The protein below binds the small molecule below.
Small molecule (SMILES): CC(C)CC(=O)N[C@@H](Cc1cnc[nH]1)C(=O)N1C=CC[C@H]1C(=O)N[C@@H](Cc1ccccc1)C(=O)N[C@@H](CC1=NC=NC1)C(=O)N[C@@H](CC1CCCCC1)[C@@H](O)CC(=O)N[C@@H](CC(C)C)C(N)=O

Binding-site contacts:
Ligand atom CD2 contacts residue LEU125 of chain 1.A at 3.2 Å (hydrophobic).
Ligand atom NE2 contacts residue ILE304 of chain 1.A at 2.7 Å.
Ligand atom CB contacts residue ASP81 of chain 1.A at 3.5 Å.
Ligand atom O contacts residue ASP81 of chain 1.A at 3.0 Å (salt-bridge).
Ligand atom CM contacts residue ASP219 of chain 1.A at 3.3 Å.
Ligand atom O contacts residue THR222 of chain 1.A at 3.1 Å.
Ligand atom O contacts residue TYR79 of chain 1.A at 3.3 Å.
Ligand atom CD2 contacts residue LEU13 of chain 1.A at 3.5 Å (hydrophobic).
Ligand atom CH contacts residue ASP219 of chain 1.A at 3.6 Å.
Ligand atom OH contacts residue GLY221 of chain 1.A at 3.5 Å.
Ligand atom CE2 contacts residue ALA16 of chain 1.A at 3.1 Å (hydrophobic).
Ligand atom CE1 contacts residue ILE300 of chain 1.A at 3.6 Å (hydrophobic).
Ligand atom CD2 contacts residue ASP33 of chain 1.A at 3.4 Å.
Ligand atom O contacts residue GLY80 of chain 1.A at 3.1 Å (h-bond).
Ligand atom N contacts residue THR223 of chain 1.A at 2.9 Å (h-bond).
Ligand atom NE2 contacts residue ILE300 of chain 1.A at 2.8 Å.
Ligand atom CE2 contacts residue ASP33 of chain 1.A at 3.0 Å.
Ligand atom CD2 contacts residue SER78 of chain 1.A at 3.0 Å.
Ligand atom ND1 contacts residue THR222 of chain 1.A at 2.8 Å (h-bond).
Ligand atom N contacts residue ASP15 of chain 1.A at 3.6 Å (salt-bridge).
Ligand atom CZ contacts residue ASP119 of chain 1.A at 3.0 Å.
Ligand atom CH contacts residue ASP35 of chain 1.A at 3.3 Å.
Ligand atom N contacts residue ASP81 of chain 1.A at 3.3 Å (salt-bridge).
Ligand atom CE1 contacts residue ASP81 of chain 1.A at 3.5 Å.
Ligand atom O contacts residue ASP15 of chain 1.A at 2.8 Å (salt-bridge).
Ligand atom C contacts residue ASP15 of chain 1.A at 3.2 Å.
Ligand atom CD2 contacts residue ALA16 of chain 1.A at 3.1 Å (hydrophobic).
Ligand atom N contacts residue GLY37 of chain 1.A at 3.5 Å (h-bond).
Ligand atom CZ contacts residue PHE116 of chain 1.A at 3.2 Å (hydrophobic).
Ligand atom CB contacts residue ASP15 of chain 1.A at 3.5 Å.
Ligand atom CE1 contacts residue THR222 of chain 1.A at 3.3 Å.
Ligand atom O contacts residue TYR79 of chain 1.A at 3.2 Å.
Ligand atom OH contacts residue ASP219 of chain 1.A at 2.6 Å (salt-bridge).
Ligand atom CG2 contacts residue ILE283 of chain 1.A at 3.3 Å (hydrophobic).
Ligand atom CA contacts residue THR223 of chain 1.A at 3.5 Å.
Ligand atom CB contacts residue ASP35 of chain 1.A at 3.1 Å.
Ligand atom O contacts residue GLY80 of chain 1.A at 2.8 Å (h-bond).
Ligand atom OH contacts residue ASP35 of chain 1.A at 2.8 Å (salt-bridge).
Ligand atom O contacts residue THR223 of chain 1.A at 3.3 Å (h-bond).
Ligand atom CE1 contacts residue ILE304 of chain 1.A at 2.4 Å (hydrophobic).

Sequence of chain 1.A:
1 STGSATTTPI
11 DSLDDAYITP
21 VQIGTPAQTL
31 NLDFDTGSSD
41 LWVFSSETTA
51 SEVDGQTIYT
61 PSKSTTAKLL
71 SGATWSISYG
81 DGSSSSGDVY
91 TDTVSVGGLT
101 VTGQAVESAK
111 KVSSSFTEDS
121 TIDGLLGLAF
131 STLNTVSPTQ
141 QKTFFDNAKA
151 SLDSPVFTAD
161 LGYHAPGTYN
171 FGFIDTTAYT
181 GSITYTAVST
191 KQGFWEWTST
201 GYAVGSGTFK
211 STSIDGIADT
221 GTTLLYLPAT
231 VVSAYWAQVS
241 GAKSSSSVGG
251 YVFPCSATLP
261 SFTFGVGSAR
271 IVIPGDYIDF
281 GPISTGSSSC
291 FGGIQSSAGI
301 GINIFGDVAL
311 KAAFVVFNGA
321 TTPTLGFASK